Sequence of chain 21.A:
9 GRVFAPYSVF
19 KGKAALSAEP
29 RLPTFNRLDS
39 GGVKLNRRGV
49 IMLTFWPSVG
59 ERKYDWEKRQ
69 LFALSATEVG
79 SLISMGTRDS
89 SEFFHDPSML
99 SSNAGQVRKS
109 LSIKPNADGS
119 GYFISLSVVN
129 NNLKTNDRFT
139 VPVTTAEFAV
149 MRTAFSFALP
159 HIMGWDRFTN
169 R

Binding-site contacts:
Ligand atom C1' contacts residue LEU98 of chain 18.A at 3.5 Å (hydrophobic).
Ligand atom OP1 contacts residue LYS61 of chain 7.A at 3.0 Å.
Ligand atom O4 contacts residue SER16 of chain 7.A at 3.0 Å (h-bond).
Ligand atom N3 contacts residue PHE18 of chain 7.A at 3.4 Å.
Ligand atom O2 contacts residue MET97 of chain 18.A at 3.4 Å.
Ligand atom C4 contacts residue PHE18 of chain 7.A at 3.3 Å (hydrophobic).
Ligand atom C5 contacts residue HIS93 of chain 18.A at 3.5 Å.
Ligand atom C2 contacts residue TRP64 of chain 7.A at 3.5 Å (hydrophobic).
Ligand atom C7 contacts residue TRP64 of chain 7.A at 3.5 Å (hydrophobic).
Ligand atom C4 contacts residue PHE12 of chain 7.A at 3.2 Å (hydrophobic).
Ligand atom O2 contacts residue TRP64 of chain 7.A at 3.1 Å.
Ligand atom OP1 contacts residue HIS93 of chain 18.A at 2.7 Å (h-bond).
Ligand atom C4 contacts residue PHE92 of chain 18.A at 3.3 Å (hydrophobic).
Ligand atom O4' contacts residue MET50 of chain 18.A at 3.4 Å.
Ligand atom C5 contacts residue PHE18 of chain 7.A at 3.4 Å (hydrophobic).
Ligand atom O4' contacts residue TRP64 of chain 7.A at 2.9 Å (h-bond).
Ligand atom O3' contacts residue ALA71 of chain 18.A at 3.4 Å.
Ligand atom O2 contacts residue ASP94 of chain 18.A at 3.0 Å (salt-bridge).
Ligand atom OP2 contacts residue LYS107 of chain 18.A at 2.6 Å (salt-bridge).
Ligand atom OP1 contacts residue ALA71 of chain 18.A at 2.9 Å (h-bond).
Ligand atom N1 contacts residue PHE12 of chain 7.A at 3.3 Å.
Ligand atom O4 contacts residue PHE12 of chain 7.A at 3.2 Å.
Ligand atom C6 contacts residue TRP64 of chain 7.A at 3.2 Å (hydrophobic).
Ligand atom C4 contacts residue LYS21 of chain 21.A at 3.4 Å.
Ligand atom OP1 contacts residue TYR62 of chain 7.A at 2.8 Å (h-bond).
Ligand atom C7 contacts residue HIS93 of chain 18.A at 3.5 Å.
Ligand atom O4' contacts residue HIS93 of chain 18.A at 3.4 Å.
Ligand atom O2 contacts residue LEU98 of chain 18.A at 3.4 Å.
Ligand atom N3 contacts residue PHE12 of chain 7.A at 2.9 Å.
Ligand atom O4 contacts residue PRO14 of chain 7.A at 3.5 Å.
Ligand atom C2 contacts residue PHE12 of chain 7.A at 2.9 Å (hydrophobic).
Ligand atom O4 contacts residue LYS21 of chain 21.A at 2.9 Å (salt-bridge).
Ligand atom O2 contacts residue PHE12 of chain 7.A at 3.2 Å.
Ligand atom O2 contacts residue ARG60 of chain 7.A at 3.0 Å.
Ligand atom OP1 contacts residue LYS107 of chain 18.A at 2.8 Å (salt-bridge).
Ligand atom N3 contacts residue LYS21 of chain 21.A at 2.8 Å.
Ligand atom C5' contacts residue TYR62 of chain 7.A at 3.2 Å (hydrophobic).
Ligand atom N3 contacts residue PHE92 of chain 18.A at 3.0 Å (h-bond).
Ligand atom C1' contacts residue ASP94 of chain 18.A at 3.5 Å.
Ligand atom O4 contacts residue PHE92 of chain 18.A at 3.5 Å (h-bond).

A small-molecule ligand and the protein it binds are described below.
Small molecule (SMILES): Cc1cn([C@H]2C[C@H](O[P](=O)(O)OC[C@H]3O[C@@H](n4cc(C)c(=O)[nH]c4=O)C[C@@H]3O[P](=O)(O)OC[C@H]3O[C@@H](n4cc(C)c(=O)[nH]c4=O)C[C@@H]3O[P](=O)(O)OC[C@H]3O[C@@H](n4cc(C)c(=O)[nH]c4=O)C[C@@H]3O[P](=O)(O)OC[C@H]3O[C@@H](n4cc(C)c(=O)[nH]c4=O)C[C@@H]3O[P](=O)(O)OC[C@H]3O[C@@H](n4cc(C)c(=O)[nH]c4=O)C[C@@H]3O)[C@@H](CO[P](=O)(O)O[C@H]3C[C@H](n4cc(C)c(=O)[nH]c4=O)O[C@@H]3CO[P](=O)(O)O[C@H]3C[C@H](n4cc(C)c(=O)[nH]c4=O)O[C@@H]3CO[P](=O)(O)O[C@H]3C[C@H](n4cc(C)c(=O)[nH]c4=O)O[C@@H]3COP(=O)=O)O2)c(=O)[nH]c1=O

Sequence of chain 18.A:
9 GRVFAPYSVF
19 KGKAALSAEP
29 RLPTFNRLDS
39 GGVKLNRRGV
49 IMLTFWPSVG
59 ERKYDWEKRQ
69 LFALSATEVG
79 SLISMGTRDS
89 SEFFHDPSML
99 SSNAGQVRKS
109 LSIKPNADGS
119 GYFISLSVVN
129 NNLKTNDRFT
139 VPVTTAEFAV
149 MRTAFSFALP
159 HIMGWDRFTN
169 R

Sequence of chain 7.A:
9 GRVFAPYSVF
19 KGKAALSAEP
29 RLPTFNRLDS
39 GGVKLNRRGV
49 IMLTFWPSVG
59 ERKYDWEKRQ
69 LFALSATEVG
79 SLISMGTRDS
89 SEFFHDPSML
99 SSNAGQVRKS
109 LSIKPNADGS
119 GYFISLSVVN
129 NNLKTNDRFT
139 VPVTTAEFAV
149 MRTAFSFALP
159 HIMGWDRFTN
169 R